Binding-site contacts:
Ligand atom O5 contacts residue ASN68 of chain 1.B at 2.4 Å (h-bond).
Ligand atom C1 contacts residue ASN68 of chain 1.B at 1.4 Å.
Ligand atom C6 contacts residue ARG132 of chain 1.B at 3.3 Å.
Ligand atom C7 contacts residue ASN68 of chain 1.B at 3.1 Å.
Ligand atom C2 contacts residue THR70 of chain 1.B at 4.1 Å.
Ligand atom C1 contacts residue THR70 of chain 1.B at 3.5 Å.
Ligand atom C4 contacts residue ARG132 of chain 1.B at 3.7 Å.
Ligand atom C3 contacts residue ASN68 of chain 1.B at 3.8 Å.
Ligand atom C2 contacts residue ASN68 of chain 1.B at 2.4 Å.
Ligand atom C5 contacts residue ARG132 of chain 1.B at 3.8 Å.
Ligand atom O7 contacts residue HIS67 of chain 1.B at 4.4 Å.
Ligand atom O5 contacts residue THR70 of chain 1.B at 4.4 Å.
Ligand atom N2 contacts residue THR70 of chain 1.B at 3.8 Å.
Ligand atom C4 contacts residue ASN68 of chain 1.B at 4.2 Å.
Ligand atom O6 contacts residue ARG132 of chain 1.B at 3.8 Å.
Ligand atom O7 contacts residue ASN68 of chain 1.B at 3.5 Å (h-bond).
Ligand atom O4 contacts residue ARG132 of chain 1.B at 2.6 Å (salt-bridge).
Ligand atom C8 contacts residue HIS67 of chain 1.B at 4.2 Å.
Ligand atom C5 contacts residue ASN68 of chain 1.B at 3.7 Å.
Ligand atom C8 contacts residue GLY69 of chain 1.B at 3.8 Å.
Ligand atom C8 contacts residue ASN68 of chain 1.B at 3.2 Å.
Ligand atom N2 contacts residue ASN68 of chain 1.B at 2.9 Å (h-bond).
Ligand atom C3 contacts residue THR70 of chain 1.B at 4.4 Å.

Sequence of chain 1.B:
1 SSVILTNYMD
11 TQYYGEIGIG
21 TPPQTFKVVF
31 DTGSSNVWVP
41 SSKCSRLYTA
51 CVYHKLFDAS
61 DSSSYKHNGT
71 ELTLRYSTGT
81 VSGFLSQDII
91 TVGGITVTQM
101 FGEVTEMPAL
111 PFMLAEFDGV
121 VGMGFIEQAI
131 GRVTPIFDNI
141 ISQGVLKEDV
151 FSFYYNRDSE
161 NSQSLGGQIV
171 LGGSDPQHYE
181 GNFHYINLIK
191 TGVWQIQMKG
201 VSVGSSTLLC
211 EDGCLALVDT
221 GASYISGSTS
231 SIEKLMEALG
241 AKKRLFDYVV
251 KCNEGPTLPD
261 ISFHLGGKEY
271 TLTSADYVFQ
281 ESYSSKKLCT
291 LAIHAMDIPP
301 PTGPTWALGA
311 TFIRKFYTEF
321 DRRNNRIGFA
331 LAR

The small molecule below binds the protein below.
Small molecule (SMILES): CC(=O)N[C@@H]1[C@@H](O)[C@H](O)[C@@H](CO)O[C@H]1O